A protein and the small-molecule ligand that binds it are described below.
Small molecule (SMILES): Cc1cn([C@H]2C[C@H](O[P](=O)(O)OC[C@H]3O[C@@H](n4cnc5c(N)ncnc54)C[C@@H]3O[P](=O)(O)OC[C@H]3O[C@@H](n4cnc5c(N)ncnc54)C[C@@H]3O[P](=O)(O)OC[C@H]3O[C@@H](n4cc(C)c(=O)[nH]c4=O)C[C@@H]3O[P](=O)(O)OC[C@H]3O[C@@H](n4cnc5c(=O)nc(N)[nH]c54)C[C@@H]3O)[C@@H](CO[P](=O)(O)O[C@H]3C[C@H](n4ccc(N)nc4=O)O[C@@H]3CO[P](=O)(O)O[C@H]3C[C@H](n4cc(C)c(=O)[nH]c4=O)O[C@@H]3COP(=O)(O)O)O2)c(=O)[nH]c1=O

Sequence of chain 1.C:
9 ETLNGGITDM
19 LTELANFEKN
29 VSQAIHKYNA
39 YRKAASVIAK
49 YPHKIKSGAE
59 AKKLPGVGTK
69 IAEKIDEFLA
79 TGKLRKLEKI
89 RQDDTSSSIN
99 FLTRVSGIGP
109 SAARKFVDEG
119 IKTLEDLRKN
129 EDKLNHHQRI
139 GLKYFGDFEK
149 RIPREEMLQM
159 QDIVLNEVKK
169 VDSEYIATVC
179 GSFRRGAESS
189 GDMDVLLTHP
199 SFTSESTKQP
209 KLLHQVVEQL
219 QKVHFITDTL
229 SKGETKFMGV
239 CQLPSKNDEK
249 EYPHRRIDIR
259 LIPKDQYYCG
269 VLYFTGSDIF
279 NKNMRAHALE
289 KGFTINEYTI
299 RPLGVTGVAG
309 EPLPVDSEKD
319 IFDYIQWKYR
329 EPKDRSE

Binding-site contacts:
Ligand atom OP1 contacts residue GLY107 of chain 1.C at 3.2 Å (h-bond).
Ligand atom N1 contacts residue DT4 of chain 1.A at 2.3 Å (h-bond).
Ligand atom OP1 contacts residue VAL103 of chain 1.C at 3.2 Å (h-bond).
Ligand atom N3 contacts residue DG6 of chain 1.A at 2.4 Å (h-bond).
Ligand atom O6 contacts residue DC1 of chain 1.A at 3.3 Å (h-bond).
Ligand atom N1 contacts residue DC1 of chain 1.A at 3.0 Å (h-bond).
Ligand atom C6 contacts residue DT4 of chain 1.A at 3.2 Å.
Ligand atom N2 contacts residue DC1 of chain 1.A at 2.8 Å (h-bond).
Ligand atom N3 contacts residue DA2 of chain 1.A at 2.9 Å (h-bond).
Ligand atom P contacts residue NA1 of chain 1.E at 3.3 Å.
Ligand atom C2 contacts residue DG6 of chain 1.A at 3.0 Å.
Ligand atom N2 contacts residue DA2 of chain 1.A at 3.2 Å.
Ligand atom OP1 contacts residue ARG254 of chain 1.C at 3.3 Å (salt-bridge).
Ligand atom O4 contacts residue DA7 of chain 1.A at 3.1 Å (h-bond).
Ligand atom N6 contacts residue DT3 of chain 1.A at 2.9 Å (h-bond).
Ligand atom N3 contacts residue DA5 of chain 1.A at 2.5 Å (h-bond).
Ligand atom O4 contacts residue DA5 of chain 1.A at 2.7 Å (h-bond).
Ligand atom OP2 contacts residue SER109 of chain 1.C at 3.1 Å (h-bond).
Ligand atom C2 contacts residue DT3 of chain 1.A at 3.2 Å.
Ligand atom C2 contacts residue DA5 of chain 1.A at 3.3 Å.
Ligand atom OP1 contacts residue NA1 of chain 1.E at 2.0 Å (h-bond).
Ligand atom C4 contacts residue DA5 of chain 1.A at 3.4 Å.
Ligand atom C2 contacts residue DT4 of chain 1.A at 2.8 Å.
Ligand atom O2 contacts residue DA7 of chain 1.A at 3.1 Å (h-bond).
Ligand atom N1 contacts residue DT3 of chain 1.A at 2.7 Å (h-bond).
Ligand atom N4 contacts residue DG6 of chain 1.A at 2.5 Å (h-bond).
Ligand atom C4 contacts residue DG6 of chain 1.A at 3.1 Å.
Ligand atom OP1 contacts residue ALA110 of chain 1.C at 2.9 Å (h-bond).
Ligand atom N4 contacts residue DA5 of chain 1.A at 3.2 Å (h-bond).
Ligand atom N6 contacts residue DT4 of chain 1.A at 2.8 Å (h-bond).
Ligand atom O2 contacts residue DA5 of chain 1.A at 3.0 Å.
Ligand atom OP1 contacts residue GLY105 of chain 1.C at 2.9 Å (h-bond).
Ligand atom C2 contacts residue DA7 of chain 1.A at 3.4 Å.
Ligand atom N3 contacts residue DA7 of chain 1.A at 2.8 Å (h-bond).
Ligand atom O2 contacts residue DG6 of chain 1.A at 2.3 Å (h-bond).
Ligand atom N6 contacts residue DA2 of chain 1.A at 2.7 Å (h-bond).
Ligand atom O2 contacts residue DG6 of chain 1.A at 3.0 Å (h-bond).
Ligand atom OP1 contacts residue ILE106 of chain 1.C at 3.1 Å (h-bond).
Ligand atom O5' contacts residue GLY107 of chain 1.C at 3.3 Å.
Ligand atom C2 contacts residue DA5 of chain 1.A at 3.2 Å.